Binding-site contacts:
Ligand atom O5 contacts residue ASN1058 of chain 1.A at 2.4 Å (h-bond).
Ligand atom C8 contacts residue GLU1056 of chain 1.A at 3.2 Å.
Ligand atom C1 contacts residue ASN1058 of chain 1.A at 1.4 Å.
Ligand atom C4 contacts residue ALA690 of chain 1.A at 4.5 Å (hydrophobic).
Ligand atom C8 contacts residue LYS1057 of chain 1.A at 3.8 Å.
Ligand atom N2 contacts residue ASN1058 of chain 1.A at 2.9 Å (h-bond).
Ligand atom C6 contacts residue ALA690 of chain 1.A at 4.0 Å (hydrophobic).
Ligand atom C5 contacts residue ASN1058 of chain 1.A at 3.7 Å.
Ligand atom C3 contacts residue ASN1058 of chain 1.A at 3.8 Å.
Ligand atom C5 contacts residue ALA690 of chain 1.A at 3.8 Å (hydrophobic).
Ligand atom C7 contacts residue ASN1058 of chain 1.A at 3.5 Å.
Ligand atom O4 contacts residue ALA690 of chain 1.A at 4.0 Å.
Ligand atom O7 contacts residue ASN1058 of chain 1.A at 3.7 Å.
Ligand atom C1 contacts residue GLN879 of chain 1.B at 4.1 Å.
Ligand atom C8 contacts residue ASN1058 of chain 1.A at 4.0 Å.
Ligand atom C4 contacts residue ASN1058 of chain 1.A at 4.2 Å.
Ligand atom C2 contacts residue ASN1058 of chain 1.A at 2.5 Å.

This protein binds this small molecule.
Small molecule (SMILES): CC(=O)N[C@@H]1[C@@H](O)[C@H](O)[C@@H](CO)O[C@H]1O

Sequence of chain 1.B:
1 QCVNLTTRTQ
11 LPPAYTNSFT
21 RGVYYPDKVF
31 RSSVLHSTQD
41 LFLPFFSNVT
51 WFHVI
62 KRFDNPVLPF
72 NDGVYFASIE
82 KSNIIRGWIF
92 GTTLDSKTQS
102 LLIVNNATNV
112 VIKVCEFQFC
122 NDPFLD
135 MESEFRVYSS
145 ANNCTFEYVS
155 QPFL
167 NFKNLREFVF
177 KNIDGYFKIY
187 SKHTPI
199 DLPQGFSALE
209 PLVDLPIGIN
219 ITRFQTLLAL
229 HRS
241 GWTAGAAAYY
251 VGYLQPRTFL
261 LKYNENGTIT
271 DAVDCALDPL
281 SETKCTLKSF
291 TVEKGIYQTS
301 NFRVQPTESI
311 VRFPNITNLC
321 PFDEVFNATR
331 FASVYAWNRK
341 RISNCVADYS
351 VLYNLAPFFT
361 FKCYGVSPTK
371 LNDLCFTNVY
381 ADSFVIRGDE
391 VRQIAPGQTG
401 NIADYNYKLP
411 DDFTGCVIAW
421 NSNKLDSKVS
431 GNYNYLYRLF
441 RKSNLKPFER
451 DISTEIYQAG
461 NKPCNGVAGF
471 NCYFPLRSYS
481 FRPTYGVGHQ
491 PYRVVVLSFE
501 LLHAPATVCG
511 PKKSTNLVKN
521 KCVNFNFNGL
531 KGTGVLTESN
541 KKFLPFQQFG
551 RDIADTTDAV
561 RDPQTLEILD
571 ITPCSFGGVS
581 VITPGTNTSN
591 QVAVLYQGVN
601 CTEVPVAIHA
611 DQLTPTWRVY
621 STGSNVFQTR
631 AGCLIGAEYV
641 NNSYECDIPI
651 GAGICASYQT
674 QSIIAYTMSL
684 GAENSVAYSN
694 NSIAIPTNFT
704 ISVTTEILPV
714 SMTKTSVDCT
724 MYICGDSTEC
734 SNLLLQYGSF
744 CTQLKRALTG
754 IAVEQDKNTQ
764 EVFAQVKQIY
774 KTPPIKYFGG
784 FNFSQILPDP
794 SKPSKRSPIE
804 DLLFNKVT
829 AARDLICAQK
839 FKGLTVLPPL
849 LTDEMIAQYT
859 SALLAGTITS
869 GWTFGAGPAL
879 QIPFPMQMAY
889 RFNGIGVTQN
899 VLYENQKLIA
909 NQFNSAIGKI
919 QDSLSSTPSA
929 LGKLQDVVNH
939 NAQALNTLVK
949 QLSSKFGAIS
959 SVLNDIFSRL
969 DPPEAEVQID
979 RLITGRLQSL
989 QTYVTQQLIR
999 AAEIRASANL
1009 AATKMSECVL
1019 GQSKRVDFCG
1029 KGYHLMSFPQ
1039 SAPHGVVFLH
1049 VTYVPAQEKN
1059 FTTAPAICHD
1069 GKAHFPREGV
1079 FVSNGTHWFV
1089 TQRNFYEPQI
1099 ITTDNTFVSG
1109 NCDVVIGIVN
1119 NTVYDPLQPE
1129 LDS

Sequence of chain 1.A:
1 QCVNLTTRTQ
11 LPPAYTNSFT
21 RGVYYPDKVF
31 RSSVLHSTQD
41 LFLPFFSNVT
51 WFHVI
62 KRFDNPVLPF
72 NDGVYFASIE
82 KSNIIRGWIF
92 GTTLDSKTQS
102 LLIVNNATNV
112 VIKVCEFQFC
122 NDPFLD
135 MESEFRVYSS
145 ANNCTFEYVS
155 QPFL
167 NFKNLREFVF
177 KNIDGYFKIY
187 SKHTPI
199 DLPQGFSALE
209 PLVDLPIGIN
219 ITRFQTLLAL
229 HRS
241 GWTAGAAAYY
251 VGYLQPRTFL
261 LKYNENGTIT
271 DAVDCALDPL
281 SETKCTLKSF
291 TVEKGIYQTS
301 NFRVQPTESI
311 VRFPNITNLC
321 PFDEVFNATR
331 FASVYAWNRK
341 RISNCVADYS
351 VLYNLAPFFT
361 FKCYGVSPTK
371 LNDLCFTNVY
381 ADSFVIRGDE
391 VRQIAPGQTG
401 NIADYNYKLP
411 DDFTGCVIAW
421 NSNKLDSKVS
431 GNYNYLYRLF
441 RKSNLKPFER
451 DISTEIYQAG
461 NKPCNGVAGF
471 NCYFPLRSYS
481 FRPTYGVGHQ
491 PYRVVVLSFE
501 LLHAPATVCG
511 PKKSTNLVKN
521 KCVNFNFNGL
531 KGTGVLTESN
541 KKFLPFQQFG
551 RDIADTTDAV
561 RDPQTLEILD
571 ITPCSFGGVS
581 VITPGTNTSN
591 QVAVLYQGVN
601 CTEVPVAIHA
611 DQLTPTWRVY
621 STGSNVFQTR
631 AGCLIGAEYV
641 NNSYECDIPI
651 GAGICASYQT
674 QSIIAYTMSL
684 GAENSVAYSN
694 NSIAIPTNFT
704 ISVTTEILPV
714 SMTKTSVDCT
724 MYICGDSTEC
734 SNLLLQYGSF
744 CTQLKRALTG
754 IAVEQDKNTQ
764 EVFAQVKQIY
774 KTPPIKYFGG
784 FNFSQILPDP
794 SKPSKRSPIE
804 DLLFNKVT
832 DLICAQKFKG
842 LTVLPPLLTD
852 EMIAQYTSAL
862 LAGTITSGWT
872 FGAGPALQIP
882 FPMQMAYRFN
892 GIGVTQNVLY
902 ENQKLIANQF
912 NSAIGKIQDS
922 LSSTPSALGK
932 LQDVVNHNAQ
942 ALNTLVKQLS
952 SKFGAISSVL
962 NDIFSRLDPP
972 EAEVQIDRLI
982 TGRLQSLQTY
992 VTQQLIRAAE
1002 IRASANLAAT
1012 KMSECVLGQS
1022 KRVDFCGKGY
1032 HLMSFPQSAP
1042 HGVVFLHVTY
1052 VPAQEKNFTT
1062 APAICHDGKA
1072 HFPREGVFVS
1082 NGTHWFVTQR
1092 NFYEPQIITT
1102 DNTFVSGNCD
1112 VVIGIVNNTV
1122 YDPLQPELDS